Binding-site contacts:
Ligand atom C6 contacts residue GLU125 of chain 1.E at 3.0 Å.
Ligand atom C4 contacts residue SER31 of chain 1.G at 3.7 Å.
Ligand atom N2 contacts residue ASN62 of chain 1.F at 2.4 Å (h-bond).
Ligand atom O5 contacts residue ASN62 of chain 1.F at 2.3 Å (h-bond).
Ligand atom C8 contacts residue ASN62 of chain 1.F at 3.3 Å.
Ligand atom C7 contacts residue GLU125 of chain 1.E at 3.5 Å.
Ligand atom O7 contacts residue ASN62 of chain 1.F at 3.9 Å.
Ligand atom O3 contacts residue SER31 of chain 1.G at 3.5 Å (h-bond).
Ligand atom C2 contacts residue ASN62 of chain 1.F at 2.6 Å.
Ligand atom C4 contacts residue LYS124 of chain 1.E at 3.0 Å.
Ligand atom C1 contacts residue TRP103 of chain 1.H at 3.8 Å (hydrophobic).
Ligand atom O5 contacts residue GLU125 of chain 1.E at 3.3 Å (salt-bridge).
Ligand atom O3 contacts residue GLU125 of chain 1.E at 2.6 Å (salt-bridge).
Ligand atom C3 contacts residue ASN62 of chain 1.F at 3.8 Å.
Ligand atom O6 contacts residue ARG101 of chain 1.H at 2.9 Å (salt-bridge).
Ligand atom O4 contacts residue LYS124 of chain 1.E at 2.7 Å (salt-bridge).
Ligand atom C5 contacts residue ASN62 of chain 1.F at 3.6 Å.
Ligand atom O6 contacts residue TRP103 of chain 1.H at 3.3 Å.
Ligand atom O6 contacts residue VAL102 of chain 1.H at 3.5 Å.
Ligand atom O7 contacts residue GLU125 of chain 1.E at 2.8 Å (salt-bridge).
Ligand atom C8 contacts residue GLU125 of chain 1.E at 4.0 Å.
Ligand atom C3 contacts residue LYS124 of chain 1.E at 3.2 Å.
Ligand atom C6 contacts residue ARG101 of chain 1.H at 3.7 Å.
Ligand atom O5 contacts residue ARG101 of chain 1.H at 3.7 Å.
Ligand atom C1 contacts residue GLU125 of chain 1.E at 4.0 Å.
Ligand atom O7 contacts residue VAL102 of chain 1.H at 4.1 Å.
Ligand atom C5 contacts residue GLU125 of chain 1.E at 3.0 Å.
Ligand atom O3 contacts residue LYS124 of chain 1.E at 2.3 Å (salt-bridge).
Ligand atom C1 contacts residue ASN62 of chain 1.F at 1.4 Å.
Ligand atom C6 contacts residue SER52 of chain 1.G at 3.3 Å.
Ligand atom C6 contacts residue VAL102 of chain 1.H at 4.1 Å (hydrophobic).
Ligand atom C3 contacts residue SER31 of chain 1.G at 3.6 Å.
Ligand atom O4 contacts residue SER31 of chain 1.G at 2.8 Å (h-bond).
Ligand atom N2 contacts residue GLU125 of chain 1.E at 4.1 Å.
Ligand atom C3 contacts residue GLU125 of chain 1.E at 3.9 Å.
Ligand atom O6 contacts residue SER52 of chain 1.G at 2.2 Å (h-bond).
Ligand atom O6 contacts residue LYS124 of chain 1.E at 4.0 Å.
Ligand atom O5 contacts residue TRP103 of chain 1.H at 3.2 Å.
Ligand atom C5 contacts residue TRP103 of chain 1.H at 4.1 Å (hydrophobic).
Ligand atom C7 contacts residue ASN62 of chain 1.F at 3.0 Å.

The small molecule below binds the protein below.
Small molecule (SMILES): CC(=O)N[C@H]1[C@H](O[C@H]2[C@H](O)[C@@H](NC(C)=O)CO[C@@H]2CO)O[C@H](CO)[C@@H](O[C@@H]2O[C@H](CO[C@H]3O[C@H](CO)[C@@H](O)[C@H](O)[C@@H]3O)[C@@H](O)[C@H](O[C@H]3O[C@H](CO)[C@@H](O)[C@H](O)[C@@H]3O[C@H]3O[C@H](CO)[C@@H](O)[C@H](O)[C@@H]3O)[C@@H]2O)[C@@H]1O

Sequence of chain 1.E:
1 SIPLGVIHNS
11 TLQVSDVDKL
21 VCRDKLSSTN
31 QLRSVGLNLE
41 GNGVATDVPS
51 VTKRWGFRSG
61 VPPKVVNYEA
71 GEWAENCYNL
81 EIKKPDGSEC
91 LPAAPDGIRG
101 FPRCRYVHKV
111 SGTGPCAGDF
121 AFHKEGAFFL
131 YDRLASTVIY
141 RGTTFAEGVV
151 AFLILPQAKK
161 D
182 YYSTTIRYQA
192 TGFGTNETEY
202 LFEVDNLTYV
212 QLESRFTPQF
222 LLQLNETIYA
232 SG

Sequence of chain 1.F:
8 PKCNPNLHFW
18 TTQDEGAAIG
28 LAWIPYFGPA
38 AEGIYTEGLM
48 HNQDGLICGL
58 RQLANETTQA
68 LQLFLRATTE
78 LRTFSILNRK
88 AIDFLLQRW

Sequence of chain 1.G:
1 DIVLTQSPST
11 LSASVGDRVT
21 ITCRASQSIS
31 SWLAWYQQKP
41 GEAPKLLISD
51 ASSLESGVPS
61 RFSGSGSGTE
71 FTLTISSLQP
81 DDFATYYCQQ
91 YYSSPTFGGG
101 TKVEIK

Sequence of chain 1.H:
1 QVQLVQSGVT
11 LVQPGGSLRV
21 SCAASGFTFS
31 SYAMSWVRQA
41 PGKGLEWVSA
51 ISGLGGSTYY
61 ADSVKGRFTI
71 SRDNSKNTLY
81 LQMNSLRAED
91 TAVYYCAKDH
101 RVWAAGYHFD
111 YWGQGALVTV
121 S